A small-molecule ligand and the protein it binds are described below.
Small molecule (SMILES): CC(=O)N[C@H]1[C@H](O[C@H]2[C@H](O)[C@@H](NC(C)=O)CO[C@@H]2CO)O[C@H](CO)[C@@H](O[C@@H]2O[C@H](CO)[C@@H](O)[C@H](O[C@H]3O[C@H](CO)[C@@H](O)[C@H](O)[C@@H]3O)[C@@H]2O)[C@@H]1O

Sequence of chain 1.B:
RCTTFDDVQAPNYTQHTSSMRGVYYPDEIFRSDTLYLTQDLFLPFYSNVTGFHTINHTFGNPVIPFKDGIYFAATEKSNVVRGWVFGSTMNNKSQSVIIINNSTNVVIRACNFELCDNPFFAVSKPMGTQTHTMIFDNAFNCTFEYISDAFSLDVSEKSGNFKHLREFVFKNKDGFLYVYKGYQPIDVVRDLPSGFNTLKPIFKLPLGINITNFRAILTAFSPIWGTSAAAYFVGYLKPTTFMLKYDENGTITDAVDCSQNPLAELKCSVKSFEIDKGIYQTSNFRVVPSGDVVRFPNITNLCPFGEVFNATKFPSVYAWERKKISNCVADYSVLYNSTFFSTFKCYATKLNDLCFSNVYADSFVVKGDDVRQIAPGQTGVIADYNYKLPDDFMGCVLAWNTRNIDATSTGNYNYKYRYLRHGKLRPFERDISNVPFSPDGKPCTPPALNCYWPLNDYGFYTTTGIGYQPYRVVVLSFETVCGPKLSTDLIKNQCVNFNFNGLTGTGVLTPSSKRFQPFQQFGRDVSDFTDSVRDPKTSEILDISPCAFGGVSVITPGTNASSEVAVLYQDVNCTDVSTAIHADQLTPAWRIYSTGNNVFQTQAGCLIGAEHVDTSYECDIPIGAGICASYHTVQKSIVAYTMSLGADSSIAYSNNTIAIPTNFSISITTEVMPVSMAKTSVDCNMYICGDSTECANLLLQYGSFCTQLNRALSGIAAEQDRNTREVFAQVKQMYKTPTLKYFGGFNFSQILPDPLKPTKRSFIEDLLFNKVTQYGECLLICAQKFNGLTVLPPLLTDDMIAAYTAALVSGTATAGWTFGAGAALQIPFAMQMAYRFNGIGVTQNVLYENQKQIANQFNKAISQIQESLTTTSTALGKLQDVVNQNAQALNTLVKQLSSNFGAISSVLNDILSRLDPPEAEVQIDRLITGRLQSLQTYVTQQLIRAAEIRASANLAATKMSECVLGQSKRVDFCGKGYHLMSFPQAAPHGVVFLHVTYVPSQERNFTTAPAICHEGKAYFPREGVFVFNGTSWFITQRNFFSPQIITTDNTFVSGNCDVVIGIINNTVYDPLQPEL

Binding-site contacts:
Ligand atom C1 contacts residue ASN305 of chain 1.B at 1.4 Å.
Ligand atom C8 contacts residue LYS553 of chain 1.B at 3.6 Å.
Ligand atom O6 contacts residue LYS553 of chain 1.B at 3.3 Å.
Ligand atom C7 contacts residue ASN305 of chain 1.B at 3.1 Å.
Ligand atom O7 contacts residue ASN305 of chain 1.B at 3.0 Å (h-bond).
Ligand atom O3 contacts residue LYS553 of chain 1.B at 4.4 Å.
Ligand atom C6 contacts residue LYS553 of chain 1.B at 4.0 Å.
Ligand atom C2 contacts residue LYS553 of chain 1.B at 3.7 Å.
Ligand atom C8 contacts residue ASN305 of chain 1.B at 4.3 Å.
Ligand atom O5 contacts residue LYS553 of chain 1.B at 4.3 Å.
Ligand atom N2 contacts residue LYS553 of chain 1.B at 3.2 Å (salt-bridge).
Ligand atom C3 contacts residue ASN305 of chain 1.B at 3.8 Å.
Ligand atom C3 contacts residue LYS553 of chain 1.B at 3.6 Å.
Ligand atom N2 contacts residue ASN305 of chain 1.B at 2.9 Å (h-bond).
Ligand atom C7 contacts residue LYS553 of chain 1.B at 4.2 Å.
Ligand atom O6 contacts residue ASN305 of chain 1.B at 4.1 Å.
Ligand atom C2 contacts residue ASN305 of chain 1.B at 2.5 Å.
Ligand atom O7 contacts residue LYS553 of chain 1.B at 4.0 Å.
Ligand atom C5 contacts residue ASN305 of chain 1.B at 3.6 Å.
Ligand atom C4 contacts residue ASN305 of chain 1.B at 4.3 Å.
Ligand atom C1 contacts residue LYS553 of chain 1.B at 3.8 Å.
Ligand atom C5 contacts residue LYS553 of chain 1.B at 3.7 Å.
Ligand atom O7 contacts residue THR554 of chain 1.B at 4.0 Å.
Ligand atom O5 contacts residue ASN305 of chain 1.B at 2.4 Å (h-bond).